This small molecule binds to this protein.
Small molecule (SMILES): CO[P](=O)(O)O[C@H]1[C@@H](O)[C@H](n2ccc(=O)[nH]c2=O)O[C@@H]1COP(=O)(O)O

Binding-site contacts:
Ligand atom O4 contacts residue ARG125 of chain 10.A at 3.8 Å.
Ligand atom O3' contacts residue ARG125 of chain 10.A at 4.0 Å.
Ligand atom C4 contacts residue ARG125 of chain 10.A at 3.5 Å.
Ligand atom OP2 contacts residue ARG131 of chain 10.A at 3.7 Å.
Ligand atom OP1 contacts residue ARG131 of chain 10.A at 3.4 Å (salt-bridge).
Ligand atom OP1 contacts residue ARG125 of chain 10.A at 2.9 Å (salt-bridge).
Ligand atom P contacts residue ILE23 of chain 24.A at 4.4 Å.
Ligand atom C2 contacts residue ARG125 of chain 10.A at 3.8 Å.
Ligand atom O2 contacts residue ASN16 of chain 24.A at 2.5 Å (h-bond).
Ligand atom C1' contacts residue ARG125 of chain 10.A at 4.2 Å.
Ligand atom OP3 contacts residue ILE23 of chain 24.A at 4.2 Å.
Ligand atom C5' contacts residue ARG131 of chain 10.A at 3.2 Å.
Ligand atom C4 contacts residue ASN16 of chain 24.A at 4.1 Å.
Ligand atom N3 contacts residue SER17 of chain 24.A at 4.3 Å.
Ligand atom P contacts residue ARG125 of chain 10.A at 3.7 Å.
Ligand atom C3' contacts residue ARG125 of chain 10.A at 3.3 Å.
Ligand atom C4 contacts residue SER17 of chain 24.A at 4.1 Å.
Ligand atom C5' contacts residue ARG125 of chain 10.A at 4.1 Å.
Ligand atom OP2 contacts residue SER77 of chain 10.A at 4.1 Å.
Ligand atom C5 contacts residue THR21 of chain 24.A at 4.3 Å.
Ligand atom OP1 contacts residue ILE23 of chain 24.A at 4.0 Å.
Ligand atom N3 contacts residue ARG125 of chain 10.A at 3.6 Å (salt-bridge).
Ligand atom C5 contacts residue ARG125 of chain 10.A at 3.5 Å.
Ligand atom N1 contacts residue ASN16 of chain 24.A at 4.4 Å.
Ligand atom OP3 contacts residue ARG125 of chain 10.A at 2.8 Å.
Ligand atom O5' contacts residue ARG125 of chain 10.A at 3.0 Å (salt-bridge).
Ligand atom O5' contacts residue ARG131 of chain 10.A at 2.6 Å (salt-bridge).
Ligand atom O4 contacts residue SER17 of chain 24.A at 3.2 Å.
Ligand atom N1 contacts residue ARG125 of chain 10.A at 3.7 Å.
Ligand atom C2' contacts residue ARG125 of chain 10.A at 3.6 Å.
Ligand atom C5' contacts residue MET76 of chain 10.A at 4.3 Å (hydrophobic).
Ligand atom C5' contacts residue SER77 of chain 10.A at 4.4 Å.
Ligand atom P contacts residue ARG131 of chain 10.A at 3.5 Å.
Ligand atom C6 contacts residue ARG125 of chain 10.A at 3.5 Å.
Ligand atom O4 contacts residue THR21 of chain 24.A at 3.9 Å.
Ligand atom O2 contacts residue ARG125 of chain 10.A at 3.9 Å.
Ligand atom N3 contacts residue ASN16 of chain 24.A at 2.9 Å (h-bond).
Ligand atom OP2 contacts residue ILE23 of chain 24.A at 4.5 Å.
Ligand atom C2 contacts residue ASN16 of chain 24.A at 3.0 Å.
Ligand atom C4' contacts residue ARG125 of chain 10.A at 4.4 Å.

Sequence of chain 10.A:
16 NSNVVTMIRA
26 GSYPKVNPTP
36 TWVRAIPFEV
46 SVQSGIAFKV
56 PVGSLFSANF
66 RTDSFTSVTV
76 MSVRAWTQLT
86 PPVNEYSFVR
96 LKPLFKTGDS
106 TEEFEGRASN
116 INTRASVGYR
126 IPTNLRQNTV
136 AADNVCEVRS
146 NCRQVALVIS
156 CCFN

Sequence of chain 24.A:
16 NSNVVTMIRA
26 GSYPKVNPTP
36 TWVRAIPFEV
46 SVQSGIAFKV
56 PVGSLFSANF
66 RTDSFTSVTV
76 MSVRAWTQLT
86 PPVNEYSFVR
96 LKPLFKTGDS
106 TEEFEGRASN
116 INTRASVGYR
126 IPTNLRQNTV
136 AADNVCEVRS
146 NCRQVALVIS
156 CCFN